Binding-site contacts:
Ligand atom N15 contacts residue TYR123 of chain 1.A at 3.4 Å.
Ligand atom C5 contacts residue GLY51 of chain 1.A at 3.7 Å.
Ligand atom C6 contacts residue GLY51 of chain 1.A at 3.6 Å.
Ligand atom N12 contacts residue ALA124 of chain 1.A at 3.1 Å (h-bond).
Ligand atom C13 contacts residue LEU174 of chain 1.A at 3.8 Å (hydrophobic).
Ligand atom N30 contacts residue LEU50 of chain 1.A at 3.7 Å.
Ligand atom C29 contacts residue GLY127 of chain 1.A at 3.8 Å.
Ligand atom N10 contacts residue LEU174 of chain 1.A at 3.6 Å.
Ligand atom C17 contacts residue GLY127 of chain 1.A at 3.5 Å.
Ligand atom C9 contacts residue GLU122 of chain 1.A at 3.8 Å.
Ligand atom C17 contacts residue ALA124 of chain 1.A at 3.6 Å (hydrophobic).
Ligand atom C16 contacts residue GLY127 of chain 1.A at 3.4 Å.
Ligand atom N10 contacts residue TYR123 of chain 1.A at 3.8 Å.
Ligand atom C28 contacts residue LEU50 of chain 1.A at 3.8 Å (hydrophobic).
Ligand atom C18 contacts residue PHE329 of chain 1.A at 3.7 Å (hydrophobic).
Ligand atom N12 contacts residue ALA71 of chain 1.A at 3.6 Å.
Ligand atom O25 contacts residue SER131 of chain 1.A at 3.1 Å (h-bond).
Ligand atom C4 contacts residue GLU128 of chain 1.A at 3.7 Å.
Ligand atom C17 contacts residue PRO125 of chain 1.A at 3.6 Å (hydrophobic).
Ligand atom C16 contacts residue ALA124 of chain 1.A at 3.4 Å (hydrophobic).
Ligand atom C9 contacts residue LEU174 of chain 1.A at 3.4 Å (hydrophobic).
Ligand atom C26 contacts residue SER131 of chain 1.A at 3.5 Å.
Ligand atom C20 contacts residue LEU50 of chain 1.A at 3.8 Å (hydrophobic).
Ligand atom C14 contacts residue LEU50 of chain 1.A at 3.7 Å (hydrophobic).
Ligand atom O1 contacts residue LEU121 of chain 1.A at 3.7 Å.
Ligand atom C8 contacts residue LEU174 of chain 1.A at 3.5 Å (hydrophobic).
Ligand atom N12 contacts residue LEU174 of chain 1.A at 3.8 Å.
Ligand atom C8 contacts residue ALA71 of chain 1.A at 3.7 Å (hydrophobic).
Ligand atom N10 contacts residue GLU122 of chain 1.A at 2.7 Å (salt-bridge).
Ligand atom C24 contacts residue ASP330 of chain 1.A at 3.7 Å.
Ligand atom C14 contacts residue ALA124 of chain 1.A at 3.8 Å (hydrophobic).
Ligand atom C9 contacts residue ALA71 of chain 1.A at 3.5 Å (hydrophobic).
Ligand atom N15 contacts residue ALA124 of chain 1.A at 2.8 Å (h-bond).
Ligand atom N10 contacts residue ALA124 of chain 1.A at 3.8 Å.
Ligand atom C16 contacts residue TYR123 of chain 1.A at 3.9 Å (hydrophobic).
Ligand atom N12 contacts residue TYR123 of chain 1.A at 3.5 Å.
Ligand atom N10 contacts residue ALA71 of chain 1.A at 3.4 Å.
Ligand atom N12 contacts residue GLU122 of chain 1.A at 3.5 Å (salt-bridge).
Ligand atom C13 contacts residue ALA71 of chain 1.A at 3.8 Å (hydrophobic).
Ligand atom C18 contacts residue GLY127 of chain 1.A at 3.8 Å.

A protein and the small-molecule ligand that binds it are described below.
Small molecule (SMILES): O=C(Nc1c[nH]nc1-c1nc2cc(CN3CCOCC3)ccc2[nH]1)NC1CC1

Sequence of chain 1.A:
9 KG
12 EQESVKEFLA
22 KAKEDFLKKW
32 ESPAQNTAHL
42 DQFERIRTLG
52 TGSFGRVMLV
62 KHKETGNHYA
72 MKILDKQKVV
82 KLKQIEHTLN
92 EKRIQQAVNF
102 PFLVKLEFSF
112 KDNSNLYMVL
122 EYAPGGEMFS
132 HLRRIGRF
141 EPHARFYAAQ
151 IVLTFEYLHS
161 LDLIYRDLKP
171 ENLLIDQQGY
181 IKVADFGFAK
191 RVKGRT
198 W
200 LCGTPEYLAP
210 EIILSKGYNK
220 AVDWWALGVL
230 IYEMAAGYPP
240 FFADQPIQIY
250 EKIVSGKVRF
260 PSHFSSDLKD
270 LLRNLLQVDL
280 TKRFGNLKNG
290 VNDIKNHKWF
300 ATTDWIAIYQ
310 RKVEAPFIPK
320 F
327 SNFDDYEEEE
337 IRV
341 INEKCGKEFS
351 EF